Binding-site contacts:
Ligand atom PB contacts residue MG1 of chain 1.T at 3.7 Å.
Ligand atom PG contacts residue MG1 of chain 1.T at 3.5 Å.
Ligand atom O2B contacts residue MG1 of chain 1.T at 2.3 Å.
Ligand atom O6 contacts residue ASN226 of chain 1.D at 2.9 Å (h-bond).
Ligand atom C6 contacts residue TYR222 of chain 1.D at 3.6 Å (hydrophobic).
Ligand atom O1G contacts residue THR143 of chain 1.D at 2.8 Å (h-bond).
Ligand atom O6 contacts residue GLN15 of chain 1.D at 3.6 Å (h-bond).
Ligand atom O1B contacts residue GLY10 of chain 1.D at 3.3 Å.
Ligand atom O3' contacts residue GLU181 of chain 1.D at 3.6 Å.
Ligand atom O1B contacts residue GLN11 of chain 1.D at 3.6 Å (h-bond).
Ligand atom PG contacts residue THR143 of chain 1.D at 3.7 Å.
Ligand atom O3G contacts residue ASN99 of chain 1.D at 3.1 Å (h-bond).
Ligand atom N7 contacts residue TYR222 of chain 1.D at 3.6 Å.
Ligand atom C4 contacts residue CYS12 of chain 1.D at 3.4 Å (hydrophobic).
Ligand atom O1B contacts residue THR143 of chain 1.D at 3.7 Å.
Ligand atom N2 contacts residue ASN204 of chain 1.D at 2.7 Å (h-bond).
Ligand atom N7 contacts residue GLN15 of chain 1.D at 3.6 Å (h-bond).
Ligand atom O2B contacts residue GLN11 of chain 1.D at 3.2 Å (h-bond).
Ligand atom C2 contacts residue ASN204 of chain 1.D at 3.4 Å.
Ligand atom C2' contacts residue TYR222 of chain 1.D at 3.3 Å (hydrophobic).
Ligand atom N1 contacts residue ASN226 of chain 1.D at 2.7 Å (h-bond).
Ligand atom O2' contacts residue TYR222 of chain 1.D at 2.7 Å (h-bond).
Ligand atom N3 contacts residue CYS12 of chain 1.D at 3.5 Å (h-bond).
Ligand atom N3 contacts residue ASN204 of chain 1.D at 3.0 Å (h-bond).
Ligand atom C6 contacts residue ASN226 of chain 1.D at 3.4 Å.
Ligand atom O1G contacts residue ALA97 of chain 1.D at 3.3 Å (h-bond).
Ligand atom O1A contacts residue GLN11 of chain 1.D at 3.7 Å.
Ligand atom O3G contacts residue GLY142 of chain 1.D at 3.0 Å (h-bond).
Ligand atom O1B contacts residue GLY144 of chain 1.D at 3.2 Å (h-bond).
Ligand atom C8 contacts residue CYS12 of chain 1.D at 3.7 Å (hydrophobic).
Ligand atom O3B contacts residue GLY142 of chain 1.D at 3.6 Å.
Ligand atom C2 contacts residue ASN226 of chain 1.D at 3.7 Å.
Ligand atom O2A contacts residue GLN11 of chain 1.D at 3.5 Å.
Ligand atom O1A contacts residue CYS12 of chain 1.D at 3.2 Å (h-bond).
Ligand atom O1G contacts residue MG1 of chain 1.T at 3.7 Å.
Ligand atom O2G contacts residue MG1 of chain 1.T at 2.5 Å.
Ligand atom N1 contacts residue TYR222 of chain 1.D at 3.6 Å.
Ligand atom O3B contacts residue THR143 of chain 1.D at 3.1 Å (h-bond).
Ligand atom C5 contacts residue CYS12 of chain 1.D at 3.7 Å (hydrophobic).
Ligand atom O6 contacts residue TYR222 of chain 1.D at 3.5 Å.

Sequence of chain 1.D:
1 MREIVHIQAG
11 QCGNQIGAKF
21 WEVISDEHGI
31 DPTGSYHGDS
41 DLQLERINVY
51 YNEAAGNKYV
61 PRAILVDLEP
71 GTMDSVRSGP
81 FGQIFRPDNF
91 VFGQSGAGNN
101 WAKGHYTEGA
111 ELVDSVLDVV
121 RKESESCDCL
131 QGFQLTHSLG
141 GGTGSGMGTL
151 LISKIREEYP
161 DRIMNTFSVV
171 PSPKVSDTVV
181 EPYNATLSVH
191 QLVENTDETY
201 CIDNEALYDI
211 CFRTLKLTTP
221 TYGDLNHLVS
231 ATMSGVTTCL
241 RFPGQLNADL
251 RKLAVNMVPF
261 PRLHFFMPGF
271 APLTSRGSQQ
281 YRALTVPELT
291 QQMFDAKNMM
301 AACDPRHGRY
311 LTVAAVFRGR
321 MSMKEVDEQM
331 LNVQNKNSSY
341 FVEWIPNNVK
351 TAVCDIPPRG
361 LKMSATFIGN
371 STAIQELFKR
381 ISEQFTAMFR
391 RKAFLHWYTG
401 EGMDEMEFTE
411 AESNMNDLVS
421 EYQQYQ

A small-molecule ligand and the protein it binds are described below.
Small molecule (SMILES): Nc1nc2c(ncn2[C@@H]2O[C@H](CO[P](=O)(O)C[P](=O)(O)OP(=O)(O)O)[C@@H](O)[C@H]2O)c(=O)[nH]1